Sequence of chain 1.C:
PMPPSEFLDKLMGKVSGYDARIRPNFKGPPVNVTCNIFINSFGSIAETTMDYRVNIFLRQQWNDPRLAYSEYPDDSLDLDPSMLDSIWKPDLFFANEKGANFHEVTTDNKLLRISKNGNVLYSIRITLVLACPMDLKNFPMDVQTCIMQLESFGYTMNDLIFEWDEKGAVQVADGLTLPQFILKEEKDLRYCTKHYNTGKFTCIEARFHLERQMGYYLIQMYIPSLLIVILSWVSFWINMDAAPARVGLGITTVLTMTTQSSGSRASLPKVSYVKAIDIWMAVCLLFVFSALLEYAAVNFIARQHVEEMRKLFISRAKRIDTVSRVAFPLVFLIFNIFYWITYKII

Sequence of chain 1.B:
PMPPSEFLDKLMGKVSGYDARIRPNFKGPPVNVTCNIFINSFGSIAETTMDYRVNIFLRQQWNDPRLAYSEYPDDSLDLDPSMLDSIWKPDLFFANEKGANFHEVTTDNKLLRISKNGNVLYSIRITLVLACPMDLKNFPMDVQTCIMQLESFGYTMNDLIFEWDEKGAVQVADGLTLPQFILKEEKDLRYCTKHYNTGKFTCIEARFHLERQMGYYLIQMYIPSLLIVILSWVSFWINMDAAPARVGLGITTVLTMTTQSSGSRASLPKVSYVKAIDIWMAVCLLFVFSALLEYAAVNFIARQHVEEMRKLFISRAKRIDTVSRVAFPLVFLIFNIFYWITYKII

This protein binds this small molecule.
Small molecule (SMILES): NCCCC(=O)O

Binding-site contacts:
Ligand atom CD contacts residue PHE231 of chain 1.C at 4.3 Å (hydrophobic).
Ligand atom CG contacts residue SER153 of chain 1.B at 4.0 Å.
Ligand atom N contacts residue PHE231 of chain 1.C at 3.9 Å.
Ligand atom O contacts residue PHE87 of chain 1.B at 3.2 Å.
Ligand atom C contacts residue SER153 of chain 1.B at 3.5 Å.
Ligand atom O contacts residue SER153 of chain 1.B at 3.2 Å (h-bond).
Ligand atom CD contacts residue PHE123 of chain 1.C at 4.5 Å (hydrophobic).
Ligand atom N contacts residue GLU181 of chain 1.C at 3.8 Å.
Ligand atom CB contacts residue PHE183 of chain 1.C at 3.3 Å (hydrophobic).
Ligand atom CB contacts residue PHE231 of chain 1.C at 3.6 Å (hydrophobic).
Ligand atom OXT contacts residue TYR226 of chain 1.C at 4.4 Å.
Ligand atom C contacts residue PHE87 of chain 1.B at 4.2 Å (hydrophobic).
Ligand atom OXT contacts residue SER153 of chain 1.B at 4.1 Å.
Ligand atom C contacts residue LEU141 of chain 1.B at 4.3 Å (hydrophobic).
Ligand atom O contacts residue ARG89 of chain 1.B at 3.2 Å (salt-bridge).
Ligand atom CB contacts residue TYR226 of chain 1.C at 4.5 Å (hydrophobic).
Ligand atom CG contacts residue PHE231 of chain 1.C at 4.5 Å (hydrophobic).
Ligand atom OXT contacts residue ARG89 of chain 1.B at 3.4 Å (salt-bridge).
Ligand atom OXT contacts residue LEU141 of chain 1.B at 4.1 Å.
Ligand atom CD contacts residue PHE87 of chain 1.B at 3.6 Å (hydrophobic).
Ligand atom N contacts residue SER182 of chain 1.C at 3.6 Å (h-bond).
Ligand atom N contacts residue PHE87 of chain 1.B at 4.4 Å.
Ligand atom CG contacts residue LEU141 of chain 1.B at 3.9 Å (hydrophobic).
Ligand atom OXT contacts residue THR228 of chain 1.C at 2.9 Å (h-bond).
Ligand atom CD contacts residue PHE183 of chain 1.C at 4.2 Å (hydrophobic).
Ligand atom C contacts residue ARG89 of chain 1.B at 3.7 Å.
Ligand atom OXT contacts residue PHE231 of chain 1.C at 4.0 Å.
Ligand atom CD contacts residue TYR226 of chain 1.C at 3.6 Å (hydrophobic).
Ligand atom CG contacts residue PHE183 of chain 1.C at 3.7 Å (hydrophobic).
Ligand atom N contacts residue TYR226 of chain 1.C at 3.4 Å.
Ligand atom C contacts residue THR228 of chain 1.C at 4.1 Å.
Ligand atom N contacts residue PHE123 of chain 1.C at 3.9 Å.